Binding-site contacts:
Ligand atom C23 contacts residue ASN142 of chain 1.B at 3.3 Å.
Ligand atom N38 contacts residue HIS164 of chain 1.B at 2.7 Å (h-bond).
Ligand atom O40 contacts residue CYS145 of chain 1.B at 2.4 Å (h-bond).
Ligand atom C30 contacts residue ARG188 of chain 1.B at 3.5 Å.
Ligand atom C35 contacts residue GLY143 of chain 1.B at 3.6 Å.
Ligand atom O41 contacts residue CYS145 of chain 1.B at 2.9 Å (h-bond).
Ligand atom C42 contacts residue CYS145 of chain 1.B at 3.4 Å (hydrophobic).
Ligand atom C25 contacts residue ASN142 of chain 1.B at 3.3 Å.
Ligand atom C30 contacts residue MET49 of chain 1.B at 3.4 Å (hydrophobic).
Ligand atom C34 contacts residue HIS41 of chain 1.B at 3.3 Å.
Ligand atom C51 contacts residue ASN142 of chain 1.B at 3.5 Å.
Ligand atom N49 contacts residue GLU166 of chain 1.B at 2.8 Å (salt-bridge).
Ligand atom O41 contacts residue GLY143 of chain 1.B at 2.7 Å (h-bond).
Ligand atom O48 contacts residue PHE140 of chain 1.B at 3.6 Å.
Ligand atom C13 contacts residue THR26 of chain 1.B at 3.5 Å.
Ligand atom C47 contacts residue GLU166 of chain 1.B at 3.6 Å.
Ligand atom C57 contacts residue CYS145 of chain 1.B at 1.8 Å (hydrophobic).
Ligand atom O40 contacts residue HIS41 of chain 1.B at 2.8 Å (h-bond).
Ligand atom C34 contacts residue MET49 of chain 1.B at 3.5 Å (hydrophobic).
Ligand atom C24 contacts residue GLU166 of chain 1.B at 3.6 Å.
Ligand atom O22 contacts residue GLU166 of chain 1.B at 2.9 Å (salt-bridge).
Ligand atom O25 contacts residue GLU166 of chain 1.B at 3.3 Å (salt-bridge).
Ligand atom C54 contacts residue ASN142 of chain 1.B at 3.4 Å.
Ligand atom N38 contacts residue CYS145 of chain 1.B at 3.1 Å (h-bond).
Ligand atom C31 contacts residue LEU167 of chain 1.B at 3.2 Å (hydrophobic).
Ligand atom C30 contacts residue ASP187 of chain 1.B at 3.5 Å.
Ligand atom N49 contacts residue PHE140 of chain 1.B at 3.2 Å (h-bond).
Ligand atom C51 contacts residue GLU166 of chain 1.B at 3.5 Å.
Ligand atom O22 contacts residue MET165 of chain 1.B at 3.1 Å.
Ligand atom O41 contacts residue SER144 of chain 1.B at 3.1 Å (h-bond).
Ligand atom C35 contacts residue CYS145 of chain 1.B at 2.8 Å (hydrophobic).
Ligand atom C13 contacts residue GLY143 of chain 1.B at 3.4 Å.
Ligand atom O48 contacts residue HIS163 of chain 1.B at 2.7 Å (h-bond).
Ligand atom N23 contacts residue GLU166 of chain 1.B at 3.0 Å (salt-bridge).
Ligand atom C34 contacts residue ASP187 of chain 1.B at 3.5 Å.
Ligand atom C14 contacts residue GLY143 of chain 1.B at 3.3 Å.
Ligand atom C31 contacts residue PRO168 of chain 1.B at 3.5 Å (hydrophobic).
Ligand atom C40 contacts residue CYS145 of chain 1.B at 2.9 Å (hydrophobic).
Ligand atom C28 contacts residue GLY143 of chain 1.B at 3.6 Å.
Ligand atom C17 contacts residue GLN189 of chain 1.B at 3.3 Å.

The protein below binds the small molecule below.
Small molecule (SMILES): CC(C)(C)OC(=O)Nc1cccn([C@@H](CC2CC2)C(=O)N[C@@H](C[C@@H]2CCNC2=O)[C@@H](O)C(=O)NCc2ccccc2)c1=O

Sequence of chain 1.B:
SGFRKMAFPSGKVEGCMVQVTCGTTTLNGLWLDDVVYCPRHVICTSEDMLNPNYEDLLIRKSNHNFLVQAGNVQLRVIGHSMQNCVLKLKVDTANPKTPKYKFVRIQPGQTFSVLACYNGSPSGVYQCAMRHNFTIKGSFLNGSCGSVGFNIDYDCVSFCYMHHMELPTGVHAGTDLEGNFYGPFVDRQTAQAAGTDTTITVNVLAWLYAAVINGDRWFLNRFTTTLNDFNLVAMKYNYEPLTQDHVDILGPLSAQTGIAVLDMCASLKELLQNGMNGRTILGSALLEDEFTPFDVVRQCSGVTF

Sequence of chain 1.D:
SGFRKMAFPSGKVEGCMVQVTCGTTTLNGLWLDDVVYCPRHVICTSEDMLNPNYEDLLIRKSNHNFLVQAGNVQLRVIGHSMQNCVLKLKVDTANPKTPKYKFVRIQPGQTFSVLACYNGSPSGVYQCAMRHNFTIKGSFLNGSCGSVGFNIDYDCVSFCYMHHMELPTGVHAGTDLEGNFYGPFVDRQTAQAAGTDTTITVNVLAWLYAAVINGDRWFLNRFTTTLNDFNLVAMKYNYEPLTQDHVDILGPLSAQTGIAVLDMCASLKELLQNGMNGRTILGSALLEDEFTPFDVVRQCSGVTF